The small molecule below binds the protein below.
Small molecule (SMILES): CC(C)C[C@@H](NC(=O)[C@H](Cc1ccccc1)NC(=O)c1cnccn1)B(O)O

Binding-site contacts:
Ligand atom O04 contacts residue LEU108 of chain 1.N at 2.4 Å (h-bond).
Ligand atom C21 contacts residue VAL53 of chain 1.N at 3.4 Å (hydrophobic).
Ligand atom C13 contacts residue SER80 of chain 1.N at 3.1 Å.
Ligand atom N27 contacts residue ILE125 of chain 1.N at 3.6 Å.
Ligand atom C18 contacts residue HIS105 of chain 1.N at 3.3 Å.
Ligand atom C07 contacts residue LEU108 of chain 1.N at 3.8 Å (hydrophobic).
Ligand atom C28 contacts residue LEU108 of chain 1.N at 3.1 Å (hydrophobic).
Ligand atom O20 contacts residue SER80 of chain 1.N at 2.2 Å (h-bond).
Ligand atom C05 contacts residue LEU108 of chain 1.N at 3.8 Å (hydrophobic).
Ligand atom N24 contacts residue VAL53 of chain 1.N at 3.6 Å.
Ligand atom C13 contacts residue GLY51 of chain 1.N at 3.0 Å.
Ligand atom C01 contacts residue LEU108 of chain 1.N at 3.8 Å (hydrophobic).
Ligand atom O19 contacts residue GLY51 of chain 1.N at 2.4 Å (h-bond).
Ligand atom N12 contacts residue VAL53 of chain 1.N at 3.9 Å.
Ligand atom O19 contacts residue SER80 of chain 1.N at 2.9 Å (h-bond).
Ligand atom N12 contacts residue LEU108 of chain 1.N at 3.0 Å (h-bond).
Ligand atom B14 contacts residue MET81 of chain 1.N at 3.8 Å.
Ligand atom O20 contacts residue HIS105 of chain 1.N at 3.3 Å (h-bond).
Ligand atom C18 contacts residue GLN106 of chain 1.N at 3.6 Å.
Ligand atom B14 contacts residue SER80 of chain 1.N at 2.3 Å.
Ligand atom O23 contacts residue SER52 of chain 1.N at 3.5 Å.
Ligand atom C15 contacts residue MET81 of chain 1.N at 3.2 Å (hydrophobic).
Ligand atom C18 contacts residue PRO107 of chain 1.N at 3.5 Å (hydrophobic).
Ligand atom C16 contacts residue MET81 of chain 1.N at 3.9 Å (hydrophobic).
Ligand atom C15 contacts residue SER80 of chain 1.N at 3.1 Å.
Ligand atom N27 contacts residue LEU108 of chain 1.N at 3.9 Å.
Ligand atom C25 contacts residue HIS124 of chain 1.N at 3.9 Å.
Ligand atom C01 contacts residue GLY51 of chain 1.N at 3.5 Å.
Ligand atom N03 contacts residue SER80 of chain 1.N at 3.7 Å.
Ligand atom O19 contacts residue MET81 of chain 1.N at 3.4 Å (h-bond).
Ligand atom C17 contacts residue LEU132 of chain 1.N at 3.8 Å (hydrophobic).
Ligand atom O23 contacts residue VAL53 of chain 1.N at 2.7 Å (h-bond).
Ligand atom B14 contacts residue GLY51 of chain 1.N at 3.3 Å.
Ligand atom C17 contacts residue MET81 of chain 1.N at 3.5 Å (hydrophobic).
Ligand atom C02 contacts residue LEU108 of chain 1.N at 3.5 Å (hydrophobic).
Ligand atom O04 contacts residue PRO107 of chain 1.N at 3.3 Å.
Ligand atom O19 contacts residue GLY50 of chain 1.N at 3.1 Å.
Ligand atom C26 contacts residue HIS124 of chain 1.N at 3.9 Å.
Ligand atom C22 contacts residue VAL53 of chain 1.N at 3.9 Å (hydrophobic).
Ligand atom C18 contacts residue SER80 of chain 1.N at 3.7 Å.

Sequence of chain 1.N:
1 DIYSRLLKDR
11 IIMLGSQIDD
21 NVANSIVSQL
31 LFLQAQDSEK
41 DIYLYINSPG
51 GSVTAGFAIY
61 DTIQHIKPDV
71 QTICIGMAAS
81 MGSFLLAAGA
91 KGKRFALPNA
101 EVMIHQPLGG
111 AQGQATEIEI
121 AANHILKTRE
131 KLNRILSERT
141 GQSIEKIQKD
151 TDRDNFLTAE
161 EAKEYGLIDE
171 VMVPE